Binding-site contacts:
Ligand atom C5 contacts residue SER380 of chain 1.B at 3.7 Å.
Ligand atom C1 contacts residue GLN374 of chain 1.B at 3.8 Å.
Ligand atom C7 contacts residue GLN374 of chain 1.B at 3.9 Å.
Ligand atom C3 contacts residue ASN378 of chain 1.B at 3.8 Å.
Ligand atom C1 contacts residue ASN378 of chain 1.B at 1.4 Å.
Ligand atom O5 contacts residue GLN374 of chain 1.B at 4.3 Å.
Ligand atom N2 contacts residue ASN378 of chain 1.B at 2.9 Å (h-bond).
Ligand atom O7 contacts residue GLN373 of chain 1.B at 4.1 Å.
Ligand atom C6 contacts residue SER380 of chain 1.B at 4.3 Å.
Ligand atom C6 contacts residue ILE381 of chain 1.B at 4.2 Å (hydrophobic).
Ligand atom O6 contacts residue GLU384 of chain 1.B at 1.3 Å (salt-bridge).
Ligand atom C6 contacts residue GLU384 of chain 1.B at 2.1 Å.
Ligand atom O5 contacts residue ILE381 of chain 1.B at 3.3 Å.
Ligand atom C7 contacts residue ASN378 of chain 1.B at 3.8 Å.
Ligand atom C5 contacts residue ASN378 of chain 1.B at 3.7 Å.
Ligand atom C8 contacts residue GLN373 of chain 1.B at 4.2 Å.
Ligand atom C1 contacts residue ILE381 of chain 1.B at 4.0 Å (hydrophobic).
Ligand atom C5 contacts residue ILE381 of chain 1.B at 4.3 Å (hydrophobic).
Ligand atom N2 contacts residue GLN374 of chain 1.B at 4.3 Å.
Ligand atom C5 contacts residue GLU384 of chain 1.B at 3.4 Å.
Ligand atom O5 contacts residue SER380 of chain 1.B at 3.5 Å (h-bond).
Ligand atom C1 contacts residue SER380 of chain 1.B at 3.6 Å.
Ligand atom O5 contacts residue GLU384 of chain 1.B at 4.0 Å.
Ligand atom O7 contacts residue GLN374 of chain 1.B at 3.1 Å.
Ligand atom C2 contacts residue ASN378 of chain 1.B at 2.5 Å.
Ligand atom O7 contacts residue ASN378 of chain 1.B at 4.2 Å.
Ligand atom O5 contacts residue ASN378 of chain 1.B at 2.4 Å (h-bond).
Ligand atom O6 contacts residue SER380 of chain 1.B at 3.6 Å.
Ligand atom C2 contacts residue GLN374 of chain 1.B at 4.1 Å.
Ligand atom O6 contacts residue ILE381 of chain 1.B at 3.4 Å.
Ligand atom C7 contacts residue GLN373 of chain 1.B at 4.5 Å.
Ligand atom C4 contacts residue ASN378 of chain 1.B at 4.2 Å.

A protein and the small-molecule ligand that binds it are described below.
Small molecule (SMILES): CC(=O)N[C@@H]1[C@@H](O)[C@H](O)[C@@H](CO)O[C@H]1O

Sequence of chain 1.B:
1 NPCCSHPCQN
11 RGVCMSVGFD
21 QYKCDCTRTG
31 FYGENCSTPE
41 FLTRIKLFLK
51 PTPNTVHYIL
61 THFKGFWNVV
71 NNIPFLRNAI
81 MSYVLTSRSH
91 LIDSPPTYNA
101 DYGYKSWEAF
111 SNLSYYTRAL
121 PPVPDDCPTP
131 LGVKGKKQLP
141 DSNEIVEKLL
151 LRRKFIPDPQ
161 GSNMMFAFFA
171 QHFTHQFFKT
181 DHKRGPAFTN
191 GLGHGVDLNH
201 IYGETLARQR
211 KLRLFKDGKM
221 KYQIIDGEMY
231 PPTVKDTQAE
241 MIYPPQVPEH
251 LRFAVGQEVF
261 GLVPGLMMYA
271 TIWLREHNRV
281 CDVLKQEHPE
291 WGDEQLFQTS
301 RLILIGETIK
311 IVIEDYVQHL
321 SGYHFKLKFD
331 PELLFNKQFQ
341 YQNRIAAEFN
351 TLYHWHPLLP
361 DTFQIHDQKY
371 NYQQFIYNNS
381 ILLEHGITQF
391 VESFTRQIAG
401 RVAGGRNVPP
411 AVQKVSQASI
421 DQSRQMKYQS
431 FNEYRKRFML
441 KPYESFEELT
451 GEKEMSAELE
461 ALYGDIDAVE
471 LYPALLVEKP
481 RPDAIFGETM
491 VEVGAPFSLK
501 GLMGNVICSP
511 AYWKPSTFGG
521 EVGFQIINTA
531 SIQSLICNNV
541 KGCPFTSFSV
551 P